Binding-site contacts:
Ligand atom CB contacts residue ARG649 of chain 18.R at 4.0 Å.
Ligand atom CE1 contacts residue LEU348 of chain 18.R at 3.5 Å (hydrophobic).
Ligand atom CA contacts residue ASN617 of chain 18.R at 4.1 Å.
Ligand atom CD contacts residue CYS621 of chain 18.R at 3.5 Å (hydrophobic).
Ligand atom CD contacts residue ASN617 of chain 18.R at 3.1 Å.
Ligand atom CE1 contacts residue GLU894 of chain 18.R at 4.1 Å.
Ligand atom CB contacts residue ARG649 of chain 18.R at 4.2 Å.
Ligand atom CG contacts residue GLU894 of chain 18.R at 3.2 Å.
Ligand atom N contacts residue ARG649 of chain 18.R at 4.2 Å.
Ligand atom CG contacts residue ARG46 of chain 18.Q at 3.1 Å.
Ligand atom CD contacts residue ARG46 of chain 18.Q at 3.3 Å.
Ligand atom NE2 contacts residue ARG845 of chain 18.R at 4.0 Å.
Ligand atom O contacts residue ALA857 of chain 18.R at 3.7 Å.
Ligand atom CD2 contacts residue ARG845 of chain 18.R at 4.0 Å.
Ligand atom O contacts residue TYR619 of chain 18.R at 2.7 Å.
Ligand atom CB contacts residue TYR619 of chain 18.R at 3.7 Å (hydrophobic).
Ligand atom CB contacts residue PHE896 of chain 18.R at 4.0 Å (hydrophobic).
Ligand atom N contacts residue CYS621 of chain 18.R at 3.0 Å (h-bond).
Ligand atom CB contacts residue LEU620 of chain 18.R at 3.8 Å (hydrophobic).
Ligand atom CG contacts residue ASN617 of chain 18.R at 3.7 Å.
Ligand atom CB contacts residue ALA857 of chain 18.R at 4.2 Å (hydrophobic).
Ligand atom CB contacts residue TYR619 of chain 18.R at 4.0 Å (hydrophobic).
Ligand atom O contacts residue ARG649 of chain 18.R at 3.3 Å (salt-bridge).
Ligand atom ND1 contacts residue GLU894 of chain 18.R at 3.5 Å (salt-bridge).
Ligand atom N contacts residue TYR619 of chain 18.R at 3.6 Å.
Ligand atom C contacts residue ARG649 of chain 18.R at 3.9 Å.
Ligand atom CA contacts residue TYR619 of chain 18.R at 4.2 Å (hydrophobic).
Ligand atom N contacts residue ASP618 of chain 18.R at 3.4 Å (salt-bridge).
Ligand atom CA contacts residue CYS621 of chain 18.R at 3.2 Å (hydrophobic).
Ligand atom C contacts residue TYR619 of chain 18.R at 3.2 Å (hydrophobic).
Ligand atom CB contacts residue GLU894 of chain 18.R at 3.4 Å.
Ligand atom CA contacts residue TYR619 of chain 18.R at 4.1 Å (hydrophobic).
Ligand atom C contacts residue ARG845 of chain 18.R at 4.1 Å.
Ligand atom CG contacts residue CYS621 of chain 18.R at 3.9 Å (hydrophobic).
Ligand atom NE2 contacts residue GLU894 of chain 18.R at 4.2 Å.
Ligand atom N contacts residue TYR619 of chain 18.R at 3.5 Å (h-bond).
Ligand atom ND1 contacts residue LEU348 of chain 18.R at 3.6 Å.
Ligand atom CD2 contacts residue GLU894 of chain 18.R at 3.7 Å.
Ligand atom CB contacts residue CYS621 of chain 18.R at 3.5 Å (hydrophobic).
Ligand atom N contacts residue ASN617 of chain 18.R at 2.9 Å (h-bond).

Sequence of chain 18.R:
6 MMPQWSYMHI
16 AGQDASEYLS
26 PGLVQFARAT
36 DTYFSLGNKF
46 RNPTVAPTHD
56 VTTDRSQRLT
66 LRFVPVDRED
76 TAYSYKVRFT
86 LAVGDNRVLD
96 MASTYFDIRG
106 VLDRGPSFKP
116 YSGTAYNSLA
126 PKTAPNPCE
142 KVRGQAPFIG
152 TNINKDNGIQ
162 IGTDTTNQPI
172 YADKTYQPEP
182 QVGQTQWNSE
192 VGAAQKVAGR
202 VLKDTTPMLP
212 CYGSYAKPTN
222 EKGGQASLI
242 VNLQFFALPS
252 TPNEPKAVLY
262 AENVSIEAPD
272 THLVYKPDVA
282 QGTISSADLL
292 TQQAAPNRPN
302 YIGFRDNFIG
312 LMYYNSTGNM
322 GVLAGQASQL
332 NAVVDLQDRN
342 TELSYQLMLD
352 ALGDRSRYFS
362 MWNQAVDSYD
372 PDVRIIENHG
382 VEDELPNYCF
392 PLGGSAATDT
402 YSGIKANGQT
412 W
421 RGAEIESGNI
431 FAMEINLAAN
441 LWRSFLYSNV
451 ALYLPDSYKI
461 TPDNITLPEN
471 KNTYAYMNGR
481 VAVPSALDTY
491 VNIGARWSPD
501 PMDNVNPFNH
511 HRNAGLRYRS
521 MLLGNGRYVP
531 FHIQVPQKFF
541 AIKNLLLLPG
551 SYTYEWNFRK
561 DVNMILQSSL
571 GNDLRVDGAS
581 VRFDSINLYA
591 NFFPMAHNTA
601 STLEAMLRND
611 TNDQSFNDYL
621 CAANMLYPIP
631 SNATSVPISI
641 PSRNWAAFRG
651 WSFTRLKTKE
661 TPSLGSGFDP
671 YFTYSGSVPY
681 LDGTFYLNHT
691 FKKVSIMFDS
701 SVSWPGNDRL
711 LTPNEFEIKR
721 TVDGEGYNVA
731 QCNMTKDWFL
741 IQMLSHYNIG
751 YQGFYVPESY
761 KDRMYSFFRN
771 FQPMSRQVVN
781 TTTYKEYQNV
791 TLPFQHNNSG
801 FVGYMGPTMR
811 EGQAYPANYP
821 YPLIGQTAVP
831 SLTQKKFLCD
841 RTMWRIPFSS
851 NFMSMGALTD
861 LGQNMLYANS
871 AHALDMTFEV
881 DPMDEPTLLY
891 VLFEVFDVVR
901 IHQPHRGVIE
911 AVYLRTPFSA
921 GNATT

The protein below binds the small molecule below.
Small molecule (SMILES): NC(N)=NCCC[C@H](NC(=O)[C@@H]1CCCN1)C(=O)N[C@H](C=O)CC1=NC=NC1

Sequence of chain 18.Q:
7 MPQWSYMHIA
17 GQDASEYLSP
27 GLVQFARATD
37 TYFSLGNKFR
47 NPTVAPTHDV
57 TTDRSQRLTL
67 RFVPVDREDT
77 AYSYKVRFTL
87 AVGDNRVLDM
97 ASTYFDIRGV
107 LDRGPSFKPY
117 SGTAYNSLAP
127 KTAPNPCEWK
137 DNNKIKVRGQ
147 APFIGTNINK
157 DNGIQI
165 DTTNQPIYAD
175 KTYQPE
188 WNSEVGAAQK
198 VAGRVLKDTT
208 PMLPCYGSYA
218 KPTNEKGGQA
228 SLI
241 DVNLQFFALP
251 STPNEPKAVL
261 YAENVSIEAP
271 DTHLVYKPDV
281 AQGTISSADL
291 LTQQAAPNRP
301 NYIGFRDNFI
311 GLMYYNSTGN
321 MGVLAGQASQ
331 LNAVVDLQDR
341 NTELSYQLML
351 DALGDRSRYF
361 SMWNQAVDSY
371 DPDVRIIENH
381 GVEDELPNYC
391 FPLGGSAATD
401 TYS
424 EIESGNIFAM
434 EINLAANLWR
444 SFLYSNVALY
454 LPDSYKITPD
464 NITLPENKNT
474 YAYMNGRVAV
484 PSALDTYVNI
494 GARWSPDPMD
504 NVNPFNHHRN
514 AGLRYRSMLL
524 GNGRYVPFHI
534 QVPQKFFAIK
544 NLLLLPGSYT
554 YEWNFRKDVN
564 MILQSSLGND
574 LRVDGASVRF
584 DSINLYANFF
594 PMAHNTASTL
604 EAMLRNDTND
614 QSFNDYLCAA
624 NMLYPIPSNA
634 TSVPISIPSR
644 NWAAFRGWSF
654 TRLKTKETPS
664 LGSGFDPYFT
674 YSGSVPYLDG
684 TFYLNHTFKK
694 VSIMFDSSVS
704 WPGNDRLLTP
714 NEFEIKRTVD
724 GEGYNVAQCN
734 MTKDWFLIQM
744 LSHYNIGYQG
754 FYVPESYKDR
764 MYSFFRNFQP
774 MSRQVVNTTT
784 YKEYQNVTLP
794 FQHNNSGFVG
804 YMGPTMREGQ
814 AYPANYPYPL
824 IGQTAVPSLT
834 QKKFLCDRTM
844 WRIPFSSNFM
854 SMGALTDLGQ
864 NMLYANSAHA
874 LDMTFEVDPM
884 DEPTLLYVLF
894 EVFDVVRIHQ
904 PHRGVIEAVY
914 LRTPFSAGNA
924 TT